Binding-site contacts:
Ligand atom C3' contacts residue ASN572 of chain 1.I at 4.3 Å.
Ligand atom O3' contacts residue GLY568 of chain 1.I at 4.4 Å.
Ligand atom P contacts residue PRO361 of chain 1.I at 3.5 Å.
Ligand atom OP2 contacts residue SER360 of chain 1.I at 2.8 Å (h-bond).
Ligand atom O4' contacts residue GLY568 of chain 1.I at 4.1 Å.
Ligand atom C5' contacts residue PRO361 of chain 1.I at 3.8 Å (hydrophobic).
Ligand atom OP2 contacts residue PRO361 of chain 1.I at 3.0 Å (h-bond).
Ligand atom OP1 contacts residue SER360 of chain 1.I at 4.1 Å.
Ligand atom OP1 contacts residue PHE359 of chain 1.I at 3.9 Å.
Ligand atom P contacts residue ILE362 of chain 1.I at 4.0 Å.
Ligand atom O3' contacts residue ASN572 of chain 1.I at 4.4 Å.
Ligand atom C4' contacts residue GLY568 of chain 1.I at 4.1 Å.
Ligand atom OP2 contacts residue LYS363 of chain 1.I at 4.5 Å.
Ligand atom O5' contacts residue ILE362 of chain 1.I at 3.6 Å.
Ligand atom P contacts residue SER360 of chain 1.I at 3.9 Å.
Ligand atom OP2 contacts residue ILE362 of chain 1.I at 2.7 Å (h-bond).
Ligand atom O5' contacts residue PRO361 of chain 1.I at 4.0 Å.
Ligand atom O5' contacts residue ASN572 of chain 1.I at 4.2 Å.
Ligand atom OP1 contacts residue PRO361 of chain 1.I at 3.4 Å.

The small molecule below binds the protein below.
Small molecule (SMILES): O=P(O)(O)OC[C@H]1OCC[C@@H]1O

Sequence of chain 1.I:
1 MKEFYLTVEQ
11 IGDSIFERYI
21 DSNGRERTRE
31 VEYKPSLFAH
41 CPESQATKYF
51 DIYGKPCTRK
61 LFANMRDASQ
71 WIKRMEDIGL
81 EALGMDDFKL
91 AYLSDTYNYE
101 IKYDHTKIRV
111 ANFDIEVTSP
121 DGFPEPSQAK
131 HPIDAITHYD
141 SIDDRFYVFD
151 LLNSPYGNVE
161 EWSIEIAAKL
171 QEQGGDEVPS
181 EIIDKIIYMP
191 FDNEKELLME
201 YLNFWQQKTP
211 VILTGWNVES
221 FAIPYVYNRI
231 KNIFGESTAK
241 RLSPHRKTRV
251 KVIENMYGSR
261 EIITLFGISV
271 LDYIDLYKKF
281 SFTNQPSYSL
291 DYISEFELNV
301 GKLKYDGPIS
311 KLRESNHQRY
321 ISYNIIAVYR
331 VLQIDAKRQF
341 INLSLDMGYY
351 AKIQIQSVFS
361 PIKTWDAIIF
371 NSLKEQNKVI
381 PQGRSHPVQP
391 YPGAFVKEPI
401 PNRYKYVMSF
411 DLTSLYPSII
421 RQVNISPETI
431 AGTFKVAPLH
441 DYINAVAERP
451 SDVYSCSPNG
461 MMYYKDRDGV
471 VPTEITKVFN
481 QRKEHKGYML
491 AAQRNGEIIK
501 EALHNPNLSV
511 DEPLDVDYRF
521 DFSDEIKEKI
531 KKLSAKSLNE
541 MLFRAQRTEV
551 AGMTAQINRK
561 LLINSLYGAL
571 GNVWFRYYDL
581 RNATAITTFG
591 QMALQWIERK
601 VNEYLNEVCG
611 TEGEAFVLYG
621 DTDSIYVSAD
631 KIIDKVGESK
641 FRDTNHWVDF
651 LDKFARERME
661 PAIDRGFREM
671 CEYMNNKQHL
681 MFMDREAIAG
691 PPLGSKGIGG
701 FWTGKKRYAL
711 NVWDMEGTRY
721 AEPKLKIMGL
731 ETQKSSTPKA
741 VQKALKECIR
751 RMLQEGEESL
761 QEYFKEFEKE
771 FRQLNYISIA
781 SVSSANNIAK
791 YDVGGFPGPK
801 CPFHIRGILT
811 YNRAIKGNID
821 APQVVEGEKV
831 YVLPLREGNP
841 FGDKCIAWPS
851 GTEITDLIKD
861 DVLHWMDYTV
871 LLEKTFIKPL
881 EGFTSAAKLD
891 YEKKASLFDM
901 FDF